Sequence of chain 1.DA:
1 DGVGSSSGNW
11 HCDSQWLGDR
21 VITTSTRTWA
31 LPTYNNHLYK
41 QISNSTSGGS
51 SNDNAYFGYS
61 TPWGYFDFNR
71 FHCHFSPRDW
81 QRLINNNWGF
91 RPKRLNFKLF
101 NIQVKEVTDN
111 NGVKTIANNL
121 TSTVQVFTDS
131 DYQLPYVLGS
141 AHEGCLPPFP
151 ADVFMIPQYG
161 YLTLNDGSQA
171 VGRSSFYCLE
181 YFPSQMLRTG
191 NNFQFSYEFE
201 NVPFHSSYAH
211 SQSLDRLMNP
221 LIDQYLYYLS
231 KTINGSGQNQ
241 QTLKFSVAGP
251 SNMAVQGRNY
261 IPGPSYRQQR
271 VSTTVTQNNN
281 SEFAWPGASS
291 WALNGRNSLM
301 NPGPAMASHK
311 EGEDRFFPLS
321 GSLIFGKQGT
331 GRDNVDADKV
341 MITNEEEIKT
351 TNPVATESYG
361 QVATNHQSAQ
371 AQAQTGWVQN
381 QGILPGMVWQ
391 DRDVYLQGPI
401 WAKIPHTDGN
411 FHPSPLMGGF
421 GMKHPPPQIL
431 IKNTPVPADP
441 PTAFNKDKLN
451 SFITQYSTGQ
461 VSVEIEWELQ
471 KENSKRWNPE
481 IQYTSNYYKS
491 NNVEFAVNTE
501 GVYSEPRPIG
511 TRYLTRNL

Binding-site contacts:
Ligand atom C1 contacts residue TRP285 of chain 1.LA at 3.9 Å (hydrophobic).
Ligand atom O1 contacts residue TRP285 of chain 1.LA at 3.6 Å.
Ligand atom O4 contacts residue TRP285 of chain 1.LA at 1.4 Å.
Ligand atom C1 contacts residue ASN252 of chain 1.DA at 4.0 Å.
Ligand atom O1 contacts residue VAL255 of chain 1.DA at 3.3 Å.
Ligand atom O1 contacts residue ALA254 of chain 1.DA at 3.8 Å.
Ligand atom C3 contacts residue TRP285 of chain 1.LA at 3.5 Å (hydrophobic).
Ligand atom O1 contacts residue ASN252 of chain 1.DA at 3.2 Å (h-bond).
Ligand atom O3 contacts residue TRP285 of chain 1.LA at 3.2 Å.
Ligand atom O2 contacts residue ASN252 of chain 1.DA at 3.3 Å (h-bond).
Ligand atom O2 contacts residue TRP285 of chain 1.LA at 4.3 Å.
Ligand atom C6 contacts residue TRP285 of chain 1.LA at 3.2 Å (hydrophobic).
Ligand atom O5 contacts residue TRP285 of chain 1.LA at 3.2 Å.
Ligand atom C5 contacts residue TRP285 of chain 1.LA at 3.4 Å (hydrophobic).
Ligand atom C2 contacts residue TRP285 of chain 1.LA at 3.4 Å (hydrophobic).
Ligand atom O6 contacts residue TRP285 of chain 1.LA at 3.6 Å (h-bond).
Ligand atom C6 contacts residue ASP53 of chain 1.LA at 3.6 Å.
Ligand atom O2 contacts residue VAL255 of chain 1.DA at 4.4 Å.
Ligand atom C2 contacts residue ASN252 of chain 1.DA at 4.2 Å.
Ligand atom C4 contacts residue TRP285 of chain 1.LA at 2.8 Å (hydrophobic).
Ligand atom O5 contacts residue ASP53 of chain 1.LA at 4.1 Å.

This small molecule binds to this protein.
Small molecule (SMILES): OC[C@H]1O[C@@H](O)[C@H](O)[C@@H](O)[C@H]1O

Sequence of chain 1.LA:
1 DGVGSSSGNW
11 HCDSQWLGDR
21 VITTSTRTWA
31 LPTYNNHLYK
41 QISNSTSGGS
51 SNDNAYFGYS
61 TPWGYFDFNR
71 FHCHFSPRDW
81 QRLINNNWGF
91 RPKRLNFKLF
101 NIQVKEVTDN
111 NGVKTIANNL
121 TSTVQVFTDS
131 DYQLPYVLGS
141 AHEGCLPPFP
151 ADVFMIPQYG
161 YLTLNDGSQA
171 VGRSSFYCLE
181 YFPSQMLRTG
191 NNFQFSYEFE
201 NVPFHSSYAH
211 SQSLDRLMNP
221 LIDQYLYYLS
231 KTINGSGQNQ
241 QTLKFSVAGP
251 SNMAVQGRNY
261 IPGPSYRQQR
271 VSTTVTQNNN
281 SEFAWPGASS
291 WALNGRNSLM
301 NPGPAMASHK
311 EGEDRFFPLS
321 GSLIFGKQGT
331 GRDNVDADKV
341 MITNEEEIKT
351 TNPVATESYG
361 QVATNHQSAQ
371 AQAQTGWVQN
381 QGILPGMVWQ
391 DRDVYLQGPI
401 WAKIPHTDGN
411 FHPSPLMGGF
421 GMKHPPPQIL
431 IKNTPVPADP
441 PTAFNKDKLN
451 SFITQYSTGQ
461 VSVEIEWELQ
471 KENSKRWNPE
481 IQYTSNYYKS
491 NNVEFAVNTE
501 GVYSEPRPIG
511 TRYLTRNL